A small-molecule ligand and the protein it binds are described below.
Small molecule (SMILES): CC(=O)N[C@H]1[C@H](OC[C@H]2O[C@@H](O[C@H]3[C@H](O)[C@@H](O)[C@H](O)O[C@@H]3CO)[C@H](O)[C@@H](O)[C@H]2O)O[C@H](CO)[C@@H](O)[C@@H]1O

Sequence of chain 1.C:
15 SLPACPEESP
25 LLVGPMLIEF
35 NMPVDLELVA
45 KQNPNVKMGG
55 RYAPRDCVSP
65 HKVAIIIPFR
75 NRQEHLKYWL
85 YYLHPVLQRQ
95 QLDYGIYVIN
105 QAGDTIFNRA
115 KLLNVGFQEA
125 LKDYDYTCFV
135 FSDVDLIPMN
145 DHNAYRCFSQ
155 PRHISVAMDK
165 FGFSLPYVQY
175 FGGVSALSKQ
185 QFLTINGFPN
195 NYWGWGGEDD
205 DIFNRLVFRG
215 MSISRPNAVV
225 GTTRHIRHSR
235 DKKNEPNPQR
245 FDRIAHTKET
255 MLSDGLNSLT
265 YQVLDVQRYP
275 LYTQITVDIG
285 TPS

Binding-site contacts:
Ligand atom C8 contacts residue PHE245 of chain 1.C at 4.0 Å (hydrophobic).
Ligand atom O4 contacts residue GOL1 of chain 1.DA at 3.0 Å.
Ligand atom O2 contacts residue PHE165 of chain 1.C at 3.9 Å.
Ligand atom C4 contacts residue TRP199 of chain 1.C at 4.0 Å (hydrophobic).
Ligand atom O2 contacts residue LYS164 of chain 1.C at 3.8 Å.
Ligand atom N2 contacts residue GLY201 of chain 1.C at 3.8 Å.
Ligand atom C7 contacts residue GLY201 of chain 1.C at 3.6 Å.
Ligand atom C3 contacts residue TYR171 of chain 1.C at 3.9 Å (hydrophobic).
Ligand atom O4 contacts residue PHE245 of chain 1.C at 3.8 Å.
Ligand atom C3 contacts residue TRP199 of chain 1.C at 4.0 Å (hydrophobic).
Ligand atom C2 contacts residue ASP204 of chain 1.C at 3.8 Å.
Ligand atom C4 contacts residue GOL1 of chain 1.DA at 3.7 Å.
Ligand atom N2 contacts residue ASP204 of chain 1.C at 2.7 Å (salt-bridge).
Ligand atom C3 contacts residue ASP204 of chain 1.C at 3.9 Å.
Ligand atom O4 contacts residue ASP203 of chain 1.C at 2.6 Å (salt-bridge).
Ligand atom C7 contacts residue ASP204 of chain 1.C at 3.4 Å.
Ligand atom C1 contacts residue TYR171 of chain 1.C at 3.6 Å (hydrophobic).
Ligand atom O6 contacts residue TRP199 of chain 1.C at 3.7 Å.
Ligand atom C8 contacts residue ASP204 of chain 1.C at 3.2 Å.
Ligand atom O3 contacts residue GOL1 of chain 1.DA at 3.5 Å.
Ligand atom C2 contacts residue TYR171 of chain 1.C at 4.0 Å (hydrophobic).
Ligand atom O3 contacts residue GLY201 of chain 1.C at 2.9 Å (h-bond).
Ligand atom O7 contacts residue GLY201 of chain 1.C at 3.8 Å.
Ligand atom C8 contacts residue GLY201 of chain 1.C at 3.6 Å.
Ligand atom O7 contacts residue GLY200 of chain 1.C at 4.0 Å.
Ligand atom O4 contacts residue ARG244 of chain 1.C at 3.5 Å (salt-bridge).
Ligand atom C3 contacts residue ASP203 of chain 1.C at 3.4 Å.
Ligand atom C6 contacts residue PHE165 of chain 1.C at 3.5 Å (hydrophobic).
Ligand atom C7 contacts residue ARG244 of chain 1.C at 4.0 Å.
Ligand atom O3 contacts residue GLY200 of chain 1.C at 3.7 Å.
Ligand atom O4 contacts residue TYR174 of chain 1.C at 3.4 Å.
Ligand atom O7 contacts residue TRP199 of chain 1.C at 3.8 Å.
Ligand atom O3 contacts residue ARG244 of chain 1.C at 3.6 Å.
Ligand atom O4 contacts residue TRP199 of chain 1.C at 3.7 Å.
Ligand atom O7 contacts residue ARG244 of chain 1.C at 2.9 Å (salt-bridge).
Ligand atom O5 contacts residue TRP199 of chain 1.C at 3.7 Å.
Ligand atom C2 contacts residue TRP199 of chain 1.C at 4.0 Å (hydrophobic).
Ligand atom O6 contacts residue PHE165 of chain 1.C at 3.7 Å.
Ligand atom O3 contacts residue ASP203 of chain 1.C at 2.7 Å (salt-bridge).
Ligand atom C4 contacts residue ASP203 of chain 1.C at 3.6 Å.